Binding-site contacts:
Ligand atom OXT contacts residue ASN82 of chain 1.B at 3.6 Å (h-bond).
Ligand atom N contacts residue LEU186 of chain 1.B at 4.0 Å.
Ligand atom N contacts residue GLU80 of chain 1.B at 4.1 Å.
Ligand atom OXT contacts residue ARG49 of chain 1.B at 3.9 Å.
Ligand atom N contacts residue ASN82 of chain 1.B at 2.8 Å (h-bond).
Ligand atom CA contacts residue ARG180 of chain 1.B at 4.4 Å.
Ligand atom N contacts residue PRO43 of chain 1.B at 3.7 Å.
Ligand atom N contacts residue ARG180 of chain 1.B at 3.7 Å.
Ligand atom CA contacts residue GLU80 of chain 1.B at 3.5 Å.
Ligand atom C contacts residue ASN82 of chain 1.B at 3.5 Å.
Ligand atom O contacts residue ASN82 of chain 1.B at 3.7 Å.
Ligand atom C contacts residue PRO43 of chain 1.B at 4.2 Å (hydrophobic).
Ligand atom O contacts residue PRO43 of chain 1.B at 3.3 Å.
Ligand atom CA contacts residue ASN82 of chain 1.B at 3.6 Å.
Ligand atom N contacts residue ALA42 of chain 1.B at 3.6 Å.

Sequence of chain 1.B:
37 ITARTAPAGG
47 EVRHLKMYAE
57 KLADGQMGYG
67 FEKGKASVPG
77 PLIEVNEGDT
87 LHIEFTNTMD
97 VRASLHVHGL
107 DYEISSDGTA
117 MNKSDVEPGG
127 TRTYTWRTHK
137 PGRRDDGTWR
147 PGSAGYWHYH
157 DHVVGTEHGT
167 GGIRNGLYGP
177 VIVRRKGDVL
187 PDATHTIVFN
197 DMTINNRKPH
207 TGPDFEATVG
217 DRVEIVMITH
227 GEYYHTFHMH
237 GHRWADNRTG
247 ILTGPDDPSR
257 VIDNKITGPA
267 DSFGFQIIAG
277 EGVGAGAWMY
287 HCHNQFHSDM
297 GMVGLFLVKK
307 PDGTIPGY

The small molecule below binds the protein below.
Small molecule (SMILES): NCC(=O)O